The protein below binds the small molecule below.
Small molecule (SMILES): CC(=O)N[C@H]1[C@H](O[C@H]2[C@H](O)[C@@H](NC(C)=O)CO[C@@H]2CO)O[C@H](CO)[C@@H](O)[C@@H]1O

Sequence of chain 1.C:
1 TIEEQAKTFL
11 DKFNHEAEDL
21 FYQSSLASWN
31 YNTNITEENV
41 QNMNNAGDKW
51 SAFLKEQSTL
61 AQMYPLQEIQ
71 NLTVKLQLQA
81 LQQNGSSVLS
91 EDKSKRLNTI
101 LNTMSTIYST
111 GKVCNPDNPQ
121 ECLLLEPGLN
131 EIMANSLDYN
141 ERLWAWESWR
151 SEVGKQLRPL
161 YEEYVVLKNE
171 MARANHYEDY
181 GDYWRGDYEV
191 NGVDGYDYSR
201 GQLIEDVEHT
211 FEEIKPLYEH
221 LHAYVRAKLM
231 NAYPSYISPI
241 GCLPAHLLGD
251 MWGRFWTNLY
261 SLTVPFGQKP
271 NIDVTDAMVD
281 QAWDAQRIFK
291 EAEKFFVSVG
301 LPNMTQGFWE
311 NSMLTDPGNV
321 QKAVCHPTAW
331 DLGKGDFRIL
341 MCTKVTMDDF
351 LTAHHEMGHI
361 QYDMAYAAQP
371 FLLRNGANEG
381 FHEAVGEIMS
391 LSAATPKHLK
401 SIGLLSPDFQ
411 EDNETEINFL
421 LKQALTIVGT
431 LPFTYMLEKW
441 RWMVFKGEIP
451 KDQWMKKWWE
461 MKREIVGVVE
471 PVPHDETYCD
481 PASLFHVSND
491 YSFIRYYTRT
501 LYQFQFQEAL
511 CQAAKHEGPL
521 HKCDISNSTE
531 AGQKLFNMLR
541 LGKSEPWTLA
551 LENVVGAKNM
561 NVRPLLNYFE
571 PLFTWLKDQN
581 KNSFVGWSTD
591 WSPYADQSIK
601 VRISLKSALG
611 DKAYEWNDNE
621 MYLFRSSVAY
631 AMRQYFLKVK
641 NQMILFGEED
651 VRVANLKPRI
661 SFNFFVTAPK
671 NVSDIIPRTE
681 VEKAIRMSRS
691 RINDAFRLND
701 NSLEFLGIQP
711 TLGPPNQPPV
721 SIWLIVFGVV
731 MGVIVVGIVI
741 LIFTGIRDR

Binding-site contacts:
Ligand atom C7 contacts residue ASN140 of chain 1.C at 4.4 Å.
Ligand atom C1 contacts residue ASP674 of chain 1.C at 4.0 Å.
Ligand atom C2 contacts residue ASN671 of chain 1.C at 2.4 Å.
Ligand atom O6 contacts residue ASP674 of chain 1.C at 3.3 Å.
Ligand atom O5 contacts residue ASP674 of chain 1.C at 3.4 Å.
Ligand atom C1 contacts residue SER673 of chain 1.C at 4.2 Å.
Ligand atom C6 contacts residue SER673 of chain 1.C at 3.8 Å.
Ligand atom C1 contacts residue ASN671 of chain 1.C at 1.4 Å.
Ligand atom O6 contacts residue ASN671 of chain 1.C at 4.5 Å.
Ligand atom O5 contacts residue ASN671 of chain 1.C at 2.3 Å (h-bond).
Ligand atom O4 contacts residue ASN140 of chain 1.C at 4.2 Å.
Ligand atom C5 contacts residue SER673 of chain 1.C at 4.1 Å.
Ligand atom N2 contacts residue ASN671 of chain 1.C at 2.8 Å (h-bond).
Ligand atom C7 contacts residue ASN671 of chain 1.C at 3.8 Å.
Ligand atom C4 contacts residue ASN671 of chain 1.C at 4.1 Å.
Ligand atom O6 contacts residue SER673 of chain 1.C at 2.9 Å (h-bond).
Ligand atom O5 contacts residue SER673 of chain 1.C at 3.9 Å.
Ligand atom C5 contacts residue ASN671 of chain 1.C at 3.6 Å.
Ligand atom O7 contacts residue ASN671 of chain 1.C at 4.4 Å.
Ligand atom O7 contacts residue ASN140 of chain 1.C at 3.9 Å.
Ligand atom C8 contacts residue ASP117 of chain 1.C at 4.4 Å.
Ligand atom C3 contacts residue ASN671 of chain 1.C at 3.7 Å.